Sequence of chain 1.A:
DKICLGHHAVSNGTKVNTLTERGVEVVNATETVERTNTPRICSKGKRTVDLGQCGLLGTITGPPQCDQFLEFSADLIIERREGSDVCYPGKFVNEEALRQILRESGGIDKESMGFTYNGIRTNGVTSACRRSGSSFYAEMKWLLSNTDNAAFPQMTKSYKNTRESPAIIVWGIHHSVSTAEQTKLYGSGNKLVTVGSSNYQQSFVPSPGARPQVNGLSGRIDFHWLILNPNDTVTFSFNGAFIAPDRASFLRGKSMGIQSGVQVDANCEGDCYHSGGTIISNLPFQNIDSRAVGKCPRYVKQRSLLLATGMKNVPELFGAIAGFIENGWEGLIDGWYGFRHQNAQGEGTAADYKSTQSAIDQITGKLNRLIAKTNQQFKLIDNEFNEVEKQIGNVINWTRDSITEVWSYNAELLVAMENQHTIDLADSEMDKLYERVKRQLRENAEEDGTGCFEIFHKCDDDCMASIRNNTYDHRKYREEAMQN

This protein binds this small molecule.
Small molecule (SMILES): CC(=O)N[C@@H]1[C@@H](O)[C@H](O)[C@@H](CO)O[C@H]1O

Binding-site contacts:
Ligand atom C5 contacts residue ASN407 of chain 1.A at 3.7 Å.
Ligand atom C8 contacts residue LYS400 of chain 1.A at 4.2 Å.
Ligand atom N2 contacts residue ASN407 of chain 1.A at 2.9 Å (h-bond).
Ligand atom C1 contacts residue ASN407 of chain 1.A at 1.4 Å.
Ligand atom C8 contacts residue ASN404 of chain 1.A at 3.9 Å.
Ligand atom O6 contacts residue ASN407 of chain 1.A at 4.0 Å.
Ligand atom C8 contacts residue VAL398 of chain 1.A at 4.4 Å (hydrophobic).
Ligand atom C8 contacts residue GLY403 of chain 1.A at 3.7 Å.
Ligand atom O7 contacts residue GLY403 of chain 1.A at 4.5 Å.
Ligand atom C3 contacts residue ASN407 of chain 1.A at 3.8 Å.
Ligand atom C7 contacts residue ASN404 of chain 1.A at 4.0 Å.
Ligand atom C7 contacts residue GLY403 of chain 1.A at 4.1 Å.
Ligand atom C4 contacts residue ASN407 of chain 1.A at 4.2 Å.
Ligand atom C7 contacts residue ASN407 of chain 1.A at 3.3 Å.
Ligand atom O5 contacts residue ASN407 of chain 1.A at 2.4 Å (h-bond).
Ligand atom O7 contacts residue ASN407 of chain 1.A at 3.3 Å (h-bond).
Ligand atom N2 contacts residue GLY403 of chain 1.A at 4.5 Å.
Ligand atom C8 contacts residue ASN407 of chain 1.A at 4.4 Å.
Ligand atom C2 contacts residue ASN407 of chain 1.A at 2.5 Å.
Ligand atom O7 contacts residue ASN404 of chain 1.A at 3.2 Å (h-bond).